Sequence of chain 20.A:
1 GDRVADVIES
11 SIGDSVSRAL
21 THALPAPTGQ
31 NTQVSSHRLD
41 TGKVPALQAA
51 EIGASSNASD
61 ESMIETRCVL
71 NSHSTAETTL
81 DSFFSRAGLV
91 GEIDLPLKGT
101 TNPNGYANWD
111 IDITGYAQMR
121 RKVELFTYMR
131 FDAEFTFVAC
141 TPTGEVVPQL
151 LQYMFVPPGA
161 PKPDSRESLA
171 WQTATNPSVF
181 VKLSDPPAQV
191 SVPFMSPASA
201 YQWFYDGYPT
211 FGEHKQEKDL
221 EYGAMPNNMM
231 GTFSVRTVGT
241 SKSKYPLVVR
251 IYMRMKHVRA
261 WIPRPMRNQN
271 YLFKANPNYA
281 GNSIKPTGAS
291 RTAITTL

Sequence of chain 16.C:
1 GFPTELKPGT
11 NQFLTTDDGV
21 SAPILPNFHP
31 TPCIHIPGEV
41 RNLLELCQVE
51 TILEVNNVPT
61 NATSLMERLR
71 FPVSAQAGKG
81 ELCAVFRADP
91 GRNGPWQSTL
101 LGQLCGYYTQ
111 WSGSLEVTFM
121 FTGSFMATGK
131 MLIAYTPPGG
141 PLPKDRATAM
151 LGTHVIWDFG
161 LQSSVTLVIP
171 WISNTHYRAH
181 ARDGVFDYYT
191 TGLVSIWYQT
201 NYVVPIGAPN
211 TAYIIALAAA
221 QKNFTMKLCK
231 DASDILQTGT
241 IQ

Sequence of chain 20.C:
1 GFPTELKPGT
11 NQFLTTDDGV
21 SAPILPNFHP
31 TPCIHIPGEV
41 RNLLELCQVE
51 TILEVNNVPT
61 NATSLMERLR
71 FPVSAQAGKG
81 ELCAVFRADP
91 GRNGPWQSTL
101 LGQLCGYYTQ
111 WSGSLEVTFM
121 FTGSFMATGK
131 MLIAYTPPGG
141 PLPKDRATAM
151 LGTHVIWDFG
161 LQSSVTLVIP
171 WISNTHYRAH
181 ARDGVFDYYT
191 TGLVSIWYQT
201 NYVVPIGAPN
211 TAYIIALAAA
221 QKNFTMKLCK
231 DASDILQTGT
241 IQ

This small molecule binds to this protein.
Small molecule (SMILES): Cc1nc(-c2ccc(OCCCCCN3CCN(c4ccnc(N)c4)C3=O)cc2)no1

Binding-site contacts:
Ligand atom O3 contacts residue ASP112 of chain 20.A at 3.6 Å.
Ligand atom C7 contacts residue TYR201 of chain 20.A at 3.8 Å (hydrophobic).
Ligand atom N6 contacts residue PHE155 of chain 20.A at 3.8 Å.
Ligand atom C14 contacts residue PHE155 of chain 20.A at 3.9 Å (hydrophobic).
Ligand atom C17 contacts residue PHE155 of chain 20.A at 3.7 Å (hydrophobic).
Ligand atom C2 contacts residue THR114 of chain 20.A at 3.6 Å.
Ligand atom N5 contacts residue PHE137 of chain 20.A at 3.5 Å.
Ligand atom C17 contacts residue PHE135 of chain 20.A at 3.9 Å (hydrophobic).
Ligand atom N1 contacts residue THR114 of chain 20.A at 4.0 Å.
Ligand atom N2 contacts residue TRP203 of chain 20.A at 3.9 Å.
Ligand atom C13 contacts residue PHE135 of chain 20.A at 3.4 Å (hydrophobic).
Ligand atom N6 contacts residue ILE24 of chain 20.C at 3.9 Å.
Ligand atom C19 contacts residue ILE24 of chain 20.C at 3.5 Å (hydrophobic).
Ligand atom C16 contacts residue PHE155 of chain 20.A at 3.9 Å (hydrophobic).
Ligand atom C13 contacts residue MET195 of chain 20.A at 3.9 Å (hydrophobic).
Ligand atom C14 contacts residue MET195 of chain 20.A at 3.9 Å (hydrophobic).
Ligand atom C3 contacts residue ASP112 of chain 20.A at 3.0 Å.
Ligand atom C22 contacts residue VAL179 of chain 20.A at 3.4 Å (hydrophobic).
Ligand atom N5 contacts residue PHE233 of chain 20.A at 3.2 Å.
Ligand atom C14 contacts residue PHE135 of chain 20.A at 3.7 Å (hydrophobic).
Ligand atom C8 contacts residue TYR201 of chain 20.A at 3.3 Å (hydrophobic).
Ligand atom O2 contacts residue PHE137 of chain 20.A at 4.0 Å.
Ligand atom O3 contacts residue ILE113 of chain 20.A at 3.0 Å (h-bond).
Ligand atom C13 contacts residue ILE111 of chain 20.A at 4.0 Å (hydrophobic).
Ligand atom C16 contacts residue ILE111 of chain 20.A at 3.5 Å (hydrophobic).
Ligand atom C4 contacts residue TRP203 of chain 20.A at 4.0 Å (hydrophobic).
Ligand atom C5 contacts residue TRP203 of chain 20.A at 3.8 Å (hydrophobic).
Ligand atom N4 contacts residue TRP203 of chain 20.A at 3.6 Å (h-bond).
Ligand atom C9 contacts residue ILE113 of chain 20.A at 3.7 Å (hydrophobic).
Ligand atom O2 contacts residue PHE233 of chain 20.A at 3.0 Å.
Ligand atom C18 contacts residue PHE155 of chain 20.A at 3.9 Å (hydrophobic).
Ligand atom C15 contacts residue MET195 of chain 20.A at 3.8 Å (hydrophobic).
Ligand atom O1 contacts residue MET195 of chain 20.A at 3.2 Å.
Ligand atom C7 contacts residue ASN228 of chain 20.A at 3.8 Å.
Ligand atom C19 contacts residue VAL192 of chain 20.A at 3.4 Å (hydrophobic).
Ligand atom C15 contacts residue VAL192 of chain 20.A at 3.2 Å (hydrophobic).
Ligand atom N1 contacts residue ASP112 of chain 20.A at 3.9 Å.
Ligand atom C16 contacts residue PHE135 of chain 20.A at 3.4 Å (hydrophobic).
Ligand atom C2 contacts residue ASP112 of chain 20.A at 2.8 Å.
Ligand atom C12 contacts residue MET195 of chain 20.A at 3.8 Å (hydrophobic).